The small molecule below binds the protein below.
Small molecule (SMILES): Nc1nc2[nH]cnc2c(=O)[nH]1

Sequence of chain 1.A:
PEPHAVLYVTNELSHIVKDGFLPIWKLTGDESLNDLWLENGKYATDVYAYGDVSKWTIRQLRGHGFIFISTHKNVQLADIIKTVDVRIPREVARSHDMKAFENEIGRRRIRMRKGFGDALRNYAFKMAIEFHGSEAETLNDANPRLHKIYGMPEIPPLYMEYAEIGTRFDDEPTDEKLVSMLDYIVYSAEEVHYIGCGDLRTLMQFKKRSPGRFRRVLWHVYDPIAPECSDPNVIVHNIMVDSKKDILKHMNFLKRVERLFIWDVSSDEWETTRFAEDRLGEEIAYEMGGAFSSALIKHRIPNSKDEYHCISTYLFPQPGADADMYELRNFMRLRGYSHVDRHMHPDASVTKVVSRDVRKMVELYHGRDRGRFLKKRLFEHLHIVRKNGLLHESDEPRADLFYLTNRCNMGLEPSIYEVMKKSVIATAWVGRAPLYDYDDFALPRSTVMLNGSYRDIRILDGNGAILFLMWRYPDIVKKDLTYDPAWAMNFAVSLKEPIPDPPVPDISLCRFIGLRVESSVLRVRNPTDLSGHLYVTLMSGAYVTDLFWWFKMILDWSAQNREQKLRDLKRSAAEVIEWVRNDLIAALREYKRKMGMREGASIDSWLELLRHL

Binding-site contacts:
Ligand atom C8 contacts residue ASN141 of chain 1.A at 4.0 Å.
Ligand atom N1 contacts residue ASP184 of chain 1.A at 3.8 Å.
Ligand atom O6 contacts residue ARG214 of chain 1.A at 4.5 Å.
Ligand atom O6 contacts residue ASN141 of chain 1.A at 2.8 Å (h-bond).
Ligand atom N2 contacts residue TYR185 of chain 1.A at 3.4 Å.
Ligand atom N9 contacts residue LYS384 of chain 1.A at 4.4 Å.
Ligand atom N2 contacts residue ASP184 of chain 1.A at 2.9 Å (salt-bridge).
Ligand atom C2 contacts residue LYS383 of chain 1.A at 4.2 Å.
Ligand atom C5 contacts residue ASN141 of chain 1.A at 3.6 Å.
Ligand atom C6 contacts residue ASN141 of chain 1.A at 3.5 Å.
Ligand atom C8 contacts residue ALA137 of chain 1.A at 4.2 Å (hydrophobic).
Ligand atom N2 contacts residue PHE387 of chain 1.A at 3.6 Å.
Ligand atom N3 contacts residue LYS383 of chain 1.A at 3.9 Å.
Ligand atom N1 contacts residue PHE387 of chain 1.A at 4.3 Å.
Ligand atom C2 contacts residue ASP184 of chain 1.A at 3.8 Å.
Ligand atom N3 contacts residue LYS384 of chain 1.A at 4.3 Å.
Ligand atom N7 contacts residue ASN141 of chain 1.A at 3.1 Å (h-bond).
Ligand atom N2 contacts residue LYS383 of chain 1.A at 3.8 Å.
Ligand atom N3 contacts residue PHE387 of chain 1.A at 4.0 Å.
Ligand atom C2 contacts residue PHE387 of chain 1.A at 3.9 Å (hydrophobic).
Ligand atom N9 contacts residue ALA137 of chain 1.A at 4.1 Å.
Ligand atom N1 contacts residue ASN141 of chain 1.A at 4.4 Å.
Ligand atom N1 contacts residue ARG214 of chain 1.A at 4.3 Å.